Binding-site contacts:
Ligand atom C5 contacts residue ASN280 of chain 1.B at 3.4 Å.
Ligand atom O6 contacts residue ASP278 of chain 1.B at 3.2 Å (salt-bridge).
Ligand atom O5 contacts residue ASN280 of chain 1.B at 2.4 Å (h-bond).
Ligand atom C3 contacts residue ASN280 of chain 1.B at 3.9 Å.
Ligand atom O6 contacts residue ASN280 of chain 1.B at 3.3 Å (h-bond).
Ligand atom C6 contacts residue ASN280 of chain 1.B at 4.0 Å.
Ligand atom O7 contacts residue ASN280 of chain 1.B at 4.0 Å.
Ligand atom C6 contacts residue ASP278 of chain 1.B at 3.7 Å.
Ligand atom O6 contacts residue CYS279 of chain 1.B at 3.9 Å.
Ligand atom C1 contacts residue ASN280 of chain 1.B at 1.4 Å.
Ligand atom N2 contacts residue ASN280 of chain 1.B at 3.0 Å (h-bond).
Ligand atom O7 contacts residue GLY50 of chain 1.B at 3.9 Å.
Ligand atom C2 contacts residue ASN280 of chain 1.B at 2.6 Å.
Ligand atom O5 contacts residue ASP278 of chain 1.B at 4.4 Å.
Ligand atom C7 contacts residue GLY50 of chain 1.B at 4.4 Å.
Ligand atom C7 contacts residue ASN280 of chain 1.B at 3.8 Å.
Ligand atom C4 contacts residue ASN280 of chain 1.B at 4.3 Å.

Sequence of chain 1.B:
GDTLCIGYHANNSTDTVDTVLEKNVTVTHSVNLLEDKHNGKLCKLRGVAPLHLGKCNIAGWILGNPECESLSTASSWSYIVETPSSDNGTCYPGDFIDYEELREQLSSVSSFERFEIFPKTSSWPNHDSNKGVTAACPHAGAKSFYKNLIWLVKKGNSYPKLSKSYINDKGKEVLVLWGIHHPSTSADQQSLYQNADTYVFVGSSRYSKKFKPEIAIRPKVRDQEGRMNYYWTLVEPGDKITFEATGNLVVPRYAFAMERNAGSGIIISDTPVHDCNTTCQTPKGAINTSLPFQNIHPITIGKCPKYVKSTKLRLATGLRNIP

The small molecule below binds the protein below.
Small molecule (SMILES): CC(=O)N[C@@H]1[C@@H](O)[C@H](O)[C@@H](CO)O[C@H]1O